Sequence of chain 52.E:
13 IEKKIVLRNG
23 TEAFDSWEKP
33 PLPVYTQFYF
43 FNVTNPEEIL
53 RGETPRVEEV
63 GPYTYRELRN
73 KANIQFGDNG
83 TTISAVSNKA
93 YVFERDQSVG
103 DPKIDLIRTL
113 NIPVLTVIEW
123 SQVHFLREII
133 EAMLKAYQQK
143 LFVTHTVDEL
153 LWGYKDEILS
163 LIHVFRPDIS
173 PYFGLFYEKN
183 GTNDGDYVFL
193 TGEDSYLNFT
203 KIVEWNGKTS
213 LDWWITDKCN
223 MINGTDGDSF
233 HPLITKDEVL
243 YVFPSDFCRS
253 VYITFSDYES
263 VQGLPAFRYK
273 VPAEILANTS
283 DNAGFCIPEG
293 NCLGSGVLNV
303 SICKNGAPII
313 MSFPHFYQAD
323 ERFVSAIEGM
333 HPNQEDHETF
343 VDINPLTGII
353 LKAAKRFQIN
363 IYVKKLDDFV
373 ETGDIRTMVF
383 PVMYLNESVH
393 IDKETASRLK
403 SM

A protein and the small-molecule ligand that binds it are described below.
Small molecule (SMILES): CC(=O)N[C@H]1[C@H](O[C@H]2[C@H](O)[C@@H](NC(C)=O)CO[C@@H]2CO)O[C@H](CO)[C@@H](O)[C@@H]1O

Binding-site contacts:
Ligand atom C1 contacts residue ASN280 of chain 52.E at 1.4 Å.
Ligand atom C3 contacts residue ASN280 of chain 52.E at 3.8 Å.
Ligand atom C7 contacts residue ASN280 of chain 52.E at 3.9 Å.
Ligand atom C8 contacts residue ARG324 of chain 52.E at 4.2 Å.
Ligand atom C2 contacts residue ASN280 of chain 52.E at 2.5 Å.
Ligand atom C8 contacts residue GLY296 of chain 52.E at 4.4 Å.
Ligand atom O5 contacts residue ASN280 of chain 52.E at 2.4 Å (h-bond).
Ligand atom C5 contacts residue ASN280 of chain 52.E at 3.7 Å.
Ligand atom N2 contacts residue ASN280 of chain 52.E at 2.9 Å (h-bond).
Ligand atom C4 contacts residue ASN280 of chain 52.E at 4.2 Å.
Ligand atom O7 contacts residue ASN280 of chain 52.E at 4.4 Å.